The small molecule below binds the protein below.
Small molecule (SMILES): C[C@@H](O)[C@@H](C=O)NC(=O)[C@H](CO)NC(=O)[C@H](CO)NC(=O)[C@H](CO)NC(=O)CN

Sequence of chain 5.E:
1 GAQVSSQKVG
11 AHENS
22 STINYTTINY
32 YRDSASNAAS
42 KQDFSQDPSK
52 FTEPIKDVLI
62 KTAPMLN

Binding-site contacts:
Ligand atom CA contacts residue ALA2 of chain 5.E at 3.4 Å (hydrophobic).
Ligand atom CB contacts residue GLN3 of chain 5.E at 3.9 Å.
Ligand atom CB contacts residue VAL4 of chain 5.E at 4.5 Å (hydrophobic).
Ligand atom O contacts residue VAL4 of chain 5.E at 2.9 Å (h-bond).
Ligand atom OG1 contacts residue GLN3 of chain 5.E at 2.7 Å (h-bond).
Ligand atom OG contacts residue GLN3 of chain 5.E at 3.1 Å (h-bond).
Ligand atom N contacts residue VAL4 of chain 5.E at 2.8 Å (h-bond).
Ligand atom OG1 contacts residue VAL4 of chain 5.E at 2.9 Å (h-bond).
Ligand atom O contacts residue MYR1 of chain 5.G at 4.0 Å.
Ligand atom C contacts residue ALA2 of chain 5.E at 3.4 Å (hydrophobic).
Ligand atom CG2 contacts residue GLN3 of chain 5.E at 4.2 Å.
Ligand atom O contacts residue ALA2 of chain 5.E at 3.3 Å (h-bond).
Ligand atom O contacts residue SER5 of chain 5.E at 4.2 Å.
Ligand atom N contacts residue SER2 of chain 6.A at 3.3 Å (h-bond).
Ligand atom OG contacts residue VAL4 of chain 5.E at 4.0 Å.
Ligand atom CB contacts residue VAL4 of chain 5.E at 3.2 Å (hydrophobic).
Ligand atom C contacts residue VAL4 of chain 5.E at 4.1 Å (hydrophobic).
Ligand atom O contacts residue GLY1 of chain 5.E at 3.0 Å (h-bond).
Ligand atom CA contacts residue VAL4 of chain 5.E at 3.5 Å (hydrophobic).
Ligand atom CA contacts residue VAL4 of chain 5.E at 3.6 Å (hydrophobic).
Ligand atom CA contacts residue GLN3 of chain 5.E at 4.3 Å.
Ligand atom O contacts residue VAL4 of chain 5.E at 4.2 Å.
Ligand atom C contacts residue ALA2 of chain 5.E at 4.4 Å (hydrophobic).
Ligand atom N contacts residue ALA2 of chain 5.E at 2.7 Å (h-bond).
Ligand atom O contacts residue GLN3 of chain 5.E at 3.0 Å (h-bond).
Ligand atom OG1 contacts residue SER5 of chain 5.E at 3.6 Å (h-bond).
Ligand atom CB contacts residue ALA2 of chain 5.E at 4.0 Å (hydrophobic).
Ligand atom CB contacts residue SER5 of chain 5.E at 3.9 Å.
Ligand atom C contacts residue VAL4 of chain 5.E at 3.4 Å (hydrophobic).
Ligand atom N contacts residue GLY1 of chain 5.E at 4.2 Å.
Ligand atom CA contacts residue SER2 of chain 6.A at 3.8 Å.
Ligand atom O contacts residue ALA2 of chain 5.E at 3.6 Å (h-bond).
Ligand atom O contacts residue SER6 of chain 5.E at 4.0 Å.
Ligand atom C contacts residue GLY1 of chain 5.E at 4.0 Å.
Ligand atom CB contacts residue GLN3 of chain 5.E at 3.4 Å.
Ligand atom C contacts residue GLN3 of chain 5.E at 3.9 Å.
Ligand atom CA contacts residue GLY1 of chain 5.E at 4.4 Å.

Sequence of chain 6.A:
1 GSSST